This protein binds this small molecule.
Small molecule (SMILES): CC(=O)O[C@H]1C[C@@]2(C)[C@@H](C[C@@H](O)[C@H]3[C@@]4(C)CC[C@@H](O)[C@@H](C)[C@@H]4CC[C@@]32C)/C1=C(\CCC=C(C)C)C(=O)O

Binding-site contacts:
Ligand atom O1 contacts residue PHE157 of chain 1.LD at 4.0 Å.
Ligand atom O1 contacts residue ILE528 of chain 1.LD at 3.2 Å.
Ligand atom C13 contacts residue PHE157 of chain 1.LD at 4.3 Å (hydrophobic).
Ligand atom C25 contacts residue PHE157 of chain 1.LD at 3.7 Å (hydrophobic).
Ligand atom C2 contacts residue HIS525 of chain 1.LD at 3.5 Å.
Ligand atom C27 contacts residue HIS154 of chain 1.LD at 4.3 Å.
Ligand atom C18 contacts residue ARG532 of chain 1.LD at 4.2 Å.
Ligand atom C21 contacts residue GLU160 of chain 1.LD at 4.0 Å.
Ligand atom C18 contacts residue GLU501 of chain 1.LD at 3.8 Å.
Ligand atom C23 contacts residue PHE157 of chain 1.LD at 3.4 Å (hydrophobic).
Ligand atom C1 contacts residue ASP502 of chain 1.LD at 4.5 Å.
Ligand atom C25 contacts residue HIS154 of chain 1.LD at 4.0 Å.
Ligand atom C24 contacts residue HIS154 of chain 1.LD at 3.8 Å.
Ligand atom C28 contacts residue HIS154 of chain 1.LD at 2.4 Å.
Ligand atom C24 contacts residue PHE157 of chain 1.LD at 3.5 Å (hydrophobic).
Ligand atom C9 contacts residue PHE157 of chain 1.LD at 4.4 Å (hydrophobic).
Ligand atom C18 contacts residue ASP502 of chain 1.LD at 4.2 Å.
Ligand atom O6 contacts residue ILE528 of chain 1.LD at 3.6 Å.
Ligand atom O5 contacts residue HIS154 of chain 1.LD at 4.0 Å.
Ligand atom C6 contacts residue GLU160 of chain 1.LD at 4.2 Å.
Ligand atom C29 contacts residue PRO152 of chain 1.LD at 4.5 Å (hydrophobic).
Ligand atom C21 contacts residue PRO152 of chain 1.LD at 4.3 Å (hydrophobic).
Ligand atom O6 contacts residue ARG532 of chain 1.LD at 4.0 Å.
Ligand atom C19 contacts residue GLU160 of chain 1.LD at 4.0 Å.
Ligand atom C26 contacts residue HIS154 of chain 1.LD at 3.4 Å.
Ligand atom O3 contacts residue ASP150 of chain 1.LD at 4.0 Å.
Ligand atom C12 contacts residue PHE157 of chain 1.LD at 3.0 Å (hydrophobic).
Ligand atom O4 contacts residue PRO152 of chain 1.LD at 3.9 Å.
Ligand atom C19 contacts residue ASP502 of chain 1.LD at 4.3 Å.
Ligand atom C2 contacts residue ILE528 of chain 1.LD at 4.3 Å (hydrophobic).
Ligand atom C4 contacts residue ASP502 of chain 1.LD at 4.0 Å.
Ligand atom C3 contacts residue ASP502 of chain 1.LD at 3.5 Å.
Ligand atom C2 contacts residue ILE529 of chain 1.LD at 4.5 Å (hydrophobic).
Ligand atom C2 contacts residue ASP502 of chain 1.LD at 3.2 Å.
Ligand atom C22 contacts residue PHE157 of chain 1.LD at 4.0 Å (hydrophobic).
Ligand atom C11 contacts residue PHE157 of chain 1.LD at 3.5 Å (hydrophobic).
Ligand atom C1 contacts residue HIS525 of chain 1.LD at 4.1 Å.
Ligand atom C7 contacts residue GLU160 of chain 1.LD at 4.0 Å.
Ligand atom C1 contacts residue ILE528 of chain 1.LD at 3.9 Å (hydrophobic).

Sequence of chain 1.LD:
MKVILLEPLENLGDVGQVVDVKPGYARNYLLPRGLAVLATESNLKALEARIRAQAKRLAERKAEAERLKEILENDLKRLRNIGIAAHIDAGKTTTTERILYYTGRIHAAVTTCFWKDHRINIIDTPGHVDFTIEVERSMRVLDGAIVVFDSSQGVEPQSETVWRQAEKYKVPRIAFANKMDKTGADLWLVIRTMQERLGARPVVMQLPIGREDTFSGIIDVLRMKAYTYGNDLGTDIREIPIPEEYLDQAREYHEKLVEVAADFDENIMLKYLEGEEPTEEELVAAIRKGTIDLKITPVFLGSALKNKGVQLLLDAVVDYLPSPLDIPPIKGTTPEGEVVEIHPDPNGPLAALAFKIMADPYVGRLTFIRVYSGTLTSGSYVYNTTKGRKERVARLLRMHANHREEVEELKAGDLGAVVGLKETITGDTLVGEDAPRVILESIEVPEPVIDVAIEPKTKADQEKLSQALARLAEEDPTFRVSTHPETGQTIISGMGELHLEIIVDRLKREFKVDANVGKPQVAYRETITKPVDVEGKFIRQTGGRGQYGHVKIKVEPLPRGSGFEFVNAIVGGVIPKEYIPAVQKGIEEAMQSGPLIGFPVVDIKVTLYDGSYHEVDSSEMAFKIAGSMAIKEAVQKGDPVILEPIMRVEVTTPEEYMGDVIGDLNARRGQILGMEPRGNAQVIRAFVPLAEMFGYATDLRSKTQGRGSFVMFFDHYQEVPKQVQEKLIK